Sequence of chain 1.A:
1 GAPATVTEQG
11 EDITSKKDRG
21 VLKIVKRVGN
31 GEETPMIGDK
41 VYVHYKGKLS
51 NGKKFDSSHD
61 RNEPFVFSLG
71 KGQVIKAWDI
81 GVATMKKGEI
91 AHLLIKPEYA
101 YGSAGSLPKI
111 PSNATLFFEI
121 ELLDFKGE

Binding-site contacts:
Ligand atom CBE contacts residue PHE65 of chain 1.A at 3.9 Å (hydrophobic).
Ligand atom OBI contacts residue TYR101 of chain 1.A at 2.7 Å (h-bond).
Ligand atom CAF contacts residue VAL74 of chain 1.A at 3.5 Å (hydrophobic).
Ligand atom CAH contacts residue TYR101 of chain 1.A at 3.3 Å (hydrophobic).
Ligand atom CBH contacts residue TYR101 of chain 1.A at 3.4 Å (hydrophobic).
Ligand atom OAJ contacts residue TYR101 of chain 1.A at 3.2 Å (h-bond).
Ligand atom CAF contacts residue ILE75 of chain 1.A at 3.9 Å (hydrophobic).
Ligand atom CAF contacts residue GLN73 of chain 1.A at 3.8 Å.
Ligand atom CAR contacts residue VAL74 of chain 1.A at 3.3 Å (hydrophobic).
Ligand atom CAT contacts residue ALA100 of chain 1.A at 3.7 Å (hydrophobic).
Ligand atom OAS contacts residue ILE75 of chain 1.A at 3.8 Å.
Ligand atom CAT contacts residue TYR101 of chain 1.A at 3.6 Å (hydrophobic).
Ligand atom O contacts residue ILE75 of chain 1.A at 2.9 Å (h-bond).
Ligand atom CAF contacts residue GLY72 of chain 1.A at 3.8 Å.
Ligand atom CAI contacts residue TYR101 of chain 1.A at 3.9 Å (hydrophobic).
Ligand atom CAA contacts residue VAL74 of chain 1.A at 3.7 Å (hydrophobic).
Ligand atom CBR contacts residue ASP56 of chain 1.A at 3.8 Å.
Ligand atom OBI contacts residue PHE118 of chain 1.A at 3.8 Å.
Ligand atom CAB contacts residue ILE75 of chain 1.A at 3.8 Å (hydrophobic).
Ligand atom CBE contacts residue TYR45 of chain 1.A at 3.6 Å (hydrophobic).
Ligand atom C contacts residue TYR101 of chain 1.A at 3.8 Å (hydrophobic).
Ligand atom CB contacts residue TRP78 of chain 1.A at 3.3 Å (hydrophobic).
Ligand atom CAP contacts residue GLN73 of chain 1.A at 3.3 Å.
Ligand atom CAR contacts residue GLY72 of chain 1.A at 3.1 Å.
Ligand atom CBQ contacts residue TYR101 of chain 1.A at 3.8 Å (hydrophobic).
Ligand atom CBF contacts residue TYR45 of chain 1.A at 3.9 Å (hydrophobic).
Ligand atom CLBV contacts residue LEU49 of chain 1.A at 3.4 Å.
Ligand atom O contacts residue VAL74 of chain 1.A at 3.3 Å.
Ligand atom CAO contacts residue PHE65 of chain 1.A at 3.8 Å (hydrophobic).
Ligand atom CAA contacts residue ILE75 of chain 1.A at 3.9 Å (hydrophobic).
Ligand atom CBD contacts residue PHE65 of chain 1.A at 3.7 Å (hydrophobic).
Ligand atom OAQ contacts residue VAL74 of chain 1.A at 3.5 Å (h-bond).
Ligand atom CAO contacts residue GLN73 of chain 1.A at 3.8 Å.
Ligand atom CBD contacts residue TRP78 of chain 1.A at 3.7 Å (hydrophobic).
Ligand atom CBS contacts residue GLY47 of chain 1.A at 3.6 Å.
Ligand atom CBK contacts residue TYR101 of chain 1.A at 3.8 Å (hydrophobic).
Ligand atom CLBV contacts residue LYS48 of chain 1.A at 3.3 Å.
Ligand atom CAE contacts residue GLN73 of chain 1.A at 3.6 Å.
Ligand atom CBL contacts residue PHE118 of chain 1.A at 3.9 Å (hydrophobic).
Ligand atom CAN contacts residue PHE65 of chain 1.A at 3.8 Å (hydrophobic).

This protein binds this small molecule.
Small molecule (SMILES): COc1ccc(CC[C@@H](OC(=O)[C@@H]2CCCCN2C(=O)[C@@H](c2ccc(Cl)s2)C2CCCCC2)c2cccc(OCC(=O)O)c2)cc1OC